The protein below binds the small molecule below.
Small molecule (SMILES): CC[C@H](C)[C@H](N)C(=O)N[C@@H](CO)C(=O)N[C@@H](CCC(=O)O)C(=O)N[C@H](C=O)C(C)C

Sequence of chain 21.E:
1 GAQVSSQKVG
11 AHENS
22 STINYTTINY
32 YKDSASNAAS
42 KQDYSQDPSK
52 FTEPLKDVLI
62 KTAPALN

Binding-site contacts:
Ligand atom CG1 contacts residue GLN3 of chain 21.E at 3.3 Å.
Ligand atom O contacts residue GLN3 of chain 21.E at 2.9 Å (h-bond).
Ligand atom CA contacts residue VAL4 of chain 21.E at 4.1 Å (hydrophobic).
Ligand atom O contacts residue VAL4 of chain 21.E at 3.2 Å (h-bond).
Ligand atom CB contacts residue GLN3 of chain 21.E at 4.0 Å.
Ligand atom C contacts residue VAL4 of chain 21.E at 4.0 Å (hydrophobic).
Ligand atom OE1 contacts residue ASN25 of chain 21.E at 4.2 Å.
Ligand atom C contacts residue VAL4 of chain 21.E at 3.5 Å (hydrophobic).
Ligand atom CA contacts residue VAL4 of chain 21.E at 3.3 Å (hydrophobic).
Ligand atom CA contacts residue ALA2 of chain 21.E at 3.9 Å (hydrophobic).
Ligand atom CG2 contacts residue SER5 of chain 21.E at 3.4 Å.
Ligand atom CG contacts residue VAL4 of chain 21.E at 4.4 Å (hydrophobic).
Ligand atom CD contacts residue VAL4 of chain 21.E at 3.6 Å (hydrophobic).
Ligand atom OE2 contacts residue VAL4 of chain 21.E at 3.7 Å.
Ligand atom CG2 contacts residue VAL4 of chain 21.E at 3.4 Å (hydrophobic).
Ligand atom O contacts residue ALA2 of chain 21.E at 4.0 Å.
Ligand atom CA contacts residue GLN3 of chain 21.E at 4.5 Å.
Ligand atom C contacts residue GLN3 of chain 21.E at 3.9 Å.
Ligand atom C contacts residue ALA2 of chain 21.E at 3.5 Å (hydrophobic).
Ligand atom N contacts residue GLN3 of chain 21.E at 4.5 Å.
Ligand atom C contacts residue ALA2 of chain 21.E at 4.0 Å (hydrophobic).
Ligand atom OG contacts residue GLN3 of chain 21.E at 3.3 Å (h-bond).
Ligand atom CB contacts residue VAL4 of chain 21.E at 4.4 Å (hydrophobic).
Ligand atom CB contacts residue GLN3 of chain 21.E at 3.7 Å.
Ligand atom CG2 contacts residue GLN3 of chain 21.E at 3.5 Å.
Ligand atom CB contacts residue ALA2 of chain 21.E at 3.3 Å (hydrophobic).
Ligand atom N contacts residue ALA2 of chain 21.E at 2.8 Å (h-bond).
Ligand atom CB contacts residue ALA2 of chain 21.E at 4.4 Å (hydrophobic).
Ligand atom OE1 contacts residue VAL4 of chain 21.E at 3.6 Å.
Ligand atom CG2 contacts residue ALA2 of chain 21.E at 4.0 Å (hydrophobic).
Ligand atom CG1 contacts residue ALA2 of chain 21.E at 4.5 Å (hydrophobic).
Ligand atom O contacts residue VAL4 of chain 21.E at 4.4 Å.
Ligand atom CA contacts residue ALA2 of chain 21.E at 3.3 Å (hydrophobic).
Ligand atom CB contacts residue VAL4 of chain 21.E at 4.0 Å (hydrophobic).
Ligand atom N contacts residue VAL4 of chain 21.E at 3.1 Å (h-bond).
Ligand atom N contacts residue VAL4 of chain 21.E at 4.3 Å.